Binding-site contacts:
Ligand atom C7 contacts residue ASN270 of chain 1.B at 3.8 Å.
Ligand atom C9 contacts residue ASP104 of chain 1.B at 3.3 Å.
Ligand atom O contacts residue GLY169 of chain 1.B at 3.8 Å.
Ligand atom C3 contacts residue THR170 of chain 1.B at 3.7 Å.
Ligand atom N1 contacts residue ASP104 of chain 1.B at 3.3 Å (salt-bridge).
Ligand atom O3 contacts residue TRP105 of chain 1.B at 3.4 Å.
Ligand atom C11 contacts residue THR146 of chain 1.B at 3.7 Å.
Ligand atom N3 contacts residue PRO172 of chain 1.B at 3.8 Å.
Ligand atom C2 contacts residue THR170 of chain 1.B at 3.8 Å.
Ligand atom O contacts residue THR170 of chain 1.B at 2.8 Å (h-bond).
Ligand atom O4 contacts residue LEU207 of chain 1.B at 3.5 Å.
Ligand atom C5 contacts residue THR170 of chain 1.B at 3.9 Å.
Ligand atom C3 contacts residue PHE147 of chain 1.B at 3.5 Å (hydrophobic).
Ligand atom O4 contacts residue PHE166 of chain 1.B at 3.8 Å.
Ligand atom O3 contacts residue ASN39 of chain 1.B at 2.9 Å (h-bond).
Ligand atom C8 contacts residue ASN270 of chain 1.B at 3.8 Å.
Ligand atom C29 contacts residue GLU168 of chain 1.B at 3.4 Å.
Ligand atom N contacts residue THR146 of chain 1.B at 3.6 Å (h-bond).
Ligand atom O3 contacts residue ASP104 of chain 1.B at 3.9 Å.
Ligand atom C19 contacts residue VAL165 of chain 1.B at 3.8 Å (hydrophobic).
Ligand atom C28 contacts residue GLY169 of chain 1.B at 3.5 Å.
Ligand atom C contacts residue THR146 of chain 1.B at 3.8 Å.
Ligand atom C27 contacts residue MET173 of chain 1.B at 3.6 Å (hydrophobic).
Ligand atom N1 contacts residue ASN39 of chain 1.B at 3.2 Å (h-bond).
Ligand atom O1 contacts residue ALA143 of chain 1.B at 3.2 Å.
Ligand atom C28 contacts residue GLU168 of chain 1.B at 3.6 Å.
Ligand atom O7 contacts residue GLU168 of chain 1.B at 3.6 Å (salt-bridge).
Ligand atom C31 contacts residue PRO172 of chain 1.B at 3.7 Å (hydrophobic).
Ligand atom C9 contacts residue TRP105 of chain 1.B at 3.8 Å (hydrophobic).
Ligand atom N1 contacts residue PHE166 of chain 1.B at 3.9 Å.
Ligand atom C8 contacts residue ASP104 of chain 1.B at 3.5 Å.
Ligand atom O7 contacts residue GLY169 of chain 1.B at 3.8 Å.
Ligand atom C25 contacts residue GLY169 of chain 1.B at 3.5 Å.
Ligand atom C9 contacts residue LEU207 of chain 1.B at 3.7 Å (hydrophobic).
Ligand atom C16 contacts residue GLY169 of chain 1.B at 3.8 Å.
Ligand atom O2 contacts residue VAL243 of chain 1.B at 3.5 Å.
Ligand atom C26 contacts residue MET173 of chain 1.B at 3.7 Å (hydrophobic).
Ligand atom O4 contacts residue PHE147 of chain 1.B at 3.2 Å.
Ligand atom C4 contacts residue MET173 of chain 1.B at 3.6 Å (hydrophobic).
Ligand atom C6 contacts residue ASN270 of chain 1.B at 3.6 Å.

Sequence of chain 1.B:
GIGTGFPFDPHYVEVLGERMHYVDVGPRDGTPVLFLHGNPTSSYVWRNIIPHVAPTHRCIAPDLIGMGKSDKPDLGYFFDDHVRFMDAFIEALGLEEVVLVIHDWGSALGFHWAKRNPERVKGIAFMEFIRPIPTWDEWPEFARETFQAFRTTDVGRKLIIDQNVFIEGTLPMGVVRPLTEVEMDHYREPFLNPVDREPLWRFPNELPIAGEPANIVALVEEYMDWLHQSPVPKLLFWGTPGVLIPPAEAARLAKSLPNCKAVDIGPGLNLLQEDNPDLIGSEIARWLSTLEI

A small-molecule ligand and the protein it binds are described below.
Small molecule (SMILES): CN(C)c1ccc2c(-c3cc(C(=O)NCCOCCOCCCCNS(C)(=O)=O)ccc3C(=O)O)c3ccc(=[N+](C)C)cc-3oc2c1